Binding-site contacts:
Ligand atom C4 contacts residue TRP263 of chain 1.A at 3.5 Å (hydrophobic).
Ligand atom N7 contacts residue ILE258 of chain 1.A at 3.2 Å (h-bond).
Ligand atom O4R contacts residue TRP263 of chain 1.A at 4.0 Å.
Ligand atom O2R contacts residue TRP263 of chain 1.A at 4.3 Å.
Ligand atom C3 contacts residue TRP263 of chain 1.A at 3.4 Å (hydrophobic).
Ligand atom C2R contacts residue PRO262 of chain 1.A at 4.4 Å (hydrophobic).
Ligand atom O7 contacts residue TRP263 of chain 1.A at 2.9 Å (h-bond).
Ligand atom C7 contacts residue GLY261 of chain 1.A at 3.7 Å.
Ligand atom N7 contacts residue ASP259 of chain 1.A at 4.1 Å.
Ligand atom C2 contacts residue GLY261 of chain 1.A at 4.5 Å.
Ligand atom C1R contacts residue TRP263 of chain 1.A at 3.6 Å (hydrophobic).
Ligand atom O7 contacts residue GLY261 of chain 1.A at 2.9 Å.
Ligand atom C2 contacts residue PRO262 of chain 1.A at 4.3 Å (hydrophobic).
Ligand atom C2 contacts residue TRP263 of chain 1.A at 3.3 Å (hydrophobic).
Ligand atom O2R contacts residue PRO262 of chain 1.A at 3.5 Å.
Ligand atom C6 contacts residue TRP263 of chain 1.A at 3.3 Å (hydrophobic).
Ligand atom N7 contacts residue GLY261 of chain 1.A at 4.3 Å.
Ligand atom O3P contacts residue LYS344 of chain 2.A at 3.4 Å (salt-bridge).
Ligand atom C7 contacts residue TRP263 of chain 1.A at 3.6 Å (hydrophobic).
Ligand atom O7 contacts residue ILE258 of chain 1.A at 3.9 Å.
Ligand atom N7 contacts residue TRP263 of chain 1.A at 4.2 Å.
Ligand atom N1 contacts residue TRP263 of chain 1.A at 3.3 Å.
Ligand atom O7 contacts residue PRO262 of chain 1.A at 3.2 Å (h-bond).
Ligand atom C5 contacts residue TRP263 of chain 1.A at 3.5 Å (hydrophobic).
Ligand atom C7 contacts residue ILE258 of chain 1.A at 4.0 Å (hydrophobic).
Ligand atom C7 contacts residue PRO262 of chain 1.A at 4.3 Å (hydrophobic).

Sequence of chain 1.A:
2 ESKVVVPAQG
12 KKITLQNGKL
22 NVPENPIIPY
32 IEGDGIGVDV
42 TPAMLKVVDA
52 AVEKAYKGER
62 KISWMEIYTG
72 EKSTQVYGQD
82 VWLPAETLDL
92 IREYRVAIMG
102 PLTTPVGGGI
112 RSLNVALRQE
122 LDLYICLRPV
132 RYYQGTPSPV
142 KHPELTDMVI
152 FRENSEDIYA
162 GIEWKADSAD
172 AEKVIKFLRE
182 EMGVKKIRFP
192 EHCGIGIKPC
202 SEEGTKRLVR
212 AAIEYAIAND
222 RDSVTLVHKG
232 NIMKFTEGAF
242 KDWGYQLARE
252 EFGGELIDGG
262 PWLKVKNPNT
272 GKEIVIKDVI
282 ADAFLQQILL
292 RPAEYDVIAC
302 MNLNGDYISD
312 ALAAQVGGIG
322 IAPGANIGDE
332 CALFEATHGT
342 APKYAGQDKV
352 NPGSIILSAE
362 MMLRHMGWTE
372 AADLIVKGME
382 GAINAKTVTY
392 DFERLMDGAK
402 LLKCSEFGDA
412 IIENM

The protein below binds the small molecule below.
Small molecule (SMILES): NC(=O)c1ccc[n+]([C@@H]2O[C@H](COP(=O)(O)O)[C@@H](O)[C@H]2O)c1

Sequence of chain 2.A:
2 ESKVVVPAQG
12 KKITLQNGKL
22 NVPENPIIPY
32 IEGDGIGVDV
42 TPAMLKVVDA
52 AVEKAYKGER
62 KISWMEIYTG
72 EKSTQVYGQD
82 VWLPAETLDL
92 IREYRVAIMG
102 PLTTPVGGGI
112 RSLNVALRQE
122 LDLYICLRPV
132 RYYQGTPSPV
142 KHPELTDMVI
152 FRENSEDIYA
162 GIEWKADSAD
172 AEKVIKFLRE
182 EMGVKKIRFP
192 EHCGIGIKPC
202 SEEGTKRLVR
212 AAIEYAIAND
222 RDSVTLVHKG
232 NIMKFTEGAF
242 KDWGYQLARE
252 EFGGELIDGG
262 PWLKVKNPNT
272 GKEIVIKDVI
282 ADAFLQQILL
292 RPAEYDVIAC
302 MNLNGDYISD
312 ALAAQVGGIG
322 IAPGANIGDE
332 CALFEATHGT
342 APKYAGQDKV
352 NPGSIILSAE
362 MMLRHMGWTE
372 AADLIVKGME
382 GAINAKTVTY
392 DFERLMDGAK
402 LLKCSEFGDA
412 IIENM